Binding-site contacts:
Ligand atom C7 contacts residue ILE240 of chain 2.B at 4.3 Å (hydrophobic).
Ligand atom C5 contacts residue ASN242 of chain 2.B at 3.7 Å.
Ligand atom C1 contacts residue ASN242 of chain 2.B at 1.4 Å.
Ligand atom N2 contacts residue ILE240 of chain 2.B at 4.1 Å.
Ligand atom N2 contacts residue ASN242 of chain 2.B at 2.7 Å (h-bond).
Ligand atom O5 contacts residue ASN242 of chain 2.B at 2.4 Å (h-bond).
Ligand atom O7 contacts residue ILE240 of chain 2.B at 3.6 Å.
Ligand atom C4 contacts residue ASN242 of chain 2.B at 4.2 Å.
Ligand atom C7 contacts residue ASN242 of chain 2.B at 3.4 Å.
Ligand atom O7 contacts residue ASN242 of chain 2.B at 4.3 Å.
Ligand atom C2 contacts residue ASN242 of chain 2.B at 2.4 Å.
Ligand atom C1 contacts residue SER239 of chain 2.B at 4.4 Å.
Ligand atom C3 contacts residue ASN242 of chain 2.B at 3.8 Å.
Ligand atom C8 contacts residue ASN242 of chain 2.B at 3.9 Å.

This protein binds this small molecule.
Small molecule (SMILES): CC(=O)N[C@@H]1[C@@H](O)[C@H](O)[C@@H](CO)O[C@H]1O

Sequence of chain 2.B:
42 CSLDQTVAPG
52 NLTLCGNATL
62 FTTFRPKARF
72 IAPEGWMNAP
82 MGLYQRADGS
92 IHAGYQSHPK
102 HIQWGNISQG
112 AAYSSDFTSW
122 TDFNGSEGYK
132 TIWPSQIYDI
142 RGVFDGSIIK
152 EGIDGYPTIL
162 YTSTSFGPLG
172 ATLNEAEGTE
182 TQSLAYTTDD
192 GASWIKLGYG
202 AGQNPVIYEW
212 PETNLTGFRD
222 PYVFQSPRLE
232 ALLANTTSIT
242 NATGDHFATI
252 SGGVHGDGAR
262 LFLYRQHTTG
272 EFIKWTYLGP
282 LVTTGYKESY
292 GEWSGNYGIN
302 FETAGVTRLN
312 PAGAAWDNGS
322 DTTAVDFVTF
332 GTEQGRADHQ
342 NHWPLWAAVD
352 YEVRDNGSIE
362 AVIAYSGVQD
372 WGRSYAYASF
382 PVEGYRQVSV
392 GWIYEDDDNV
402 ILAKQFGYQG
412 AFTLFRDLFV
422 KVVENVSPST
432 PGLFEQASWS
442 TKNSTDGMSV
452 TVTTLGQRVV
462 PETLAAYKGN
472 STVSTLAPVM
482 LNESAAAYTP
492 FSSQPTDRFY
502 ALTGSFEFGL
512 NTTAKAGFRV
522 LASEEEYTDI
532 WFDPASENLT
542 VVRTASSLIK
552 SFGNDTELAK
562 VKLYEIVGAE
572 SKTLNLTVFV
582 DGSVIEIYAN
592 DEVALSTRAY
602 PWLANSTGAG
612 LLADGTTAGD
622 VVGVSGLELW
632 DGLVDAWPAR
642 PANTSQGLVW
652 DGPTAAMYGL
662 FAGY